Binding-site contacts:
Ligand atom C6 contacts residue SER284 of chain 7.H at 3.5 Å.
Ligand atom O6 contacts residue ASN318 of chain 7.H at 2.6 Å (h-bond).
Ligand atom O6 contacts residue SER284 of chain 7.H at 2.6 Å (h-bond).
Ligand atom C6 contacts residue ASN318 of chain 7.H at 3.2 Å.

Sequence of chain 7.H:
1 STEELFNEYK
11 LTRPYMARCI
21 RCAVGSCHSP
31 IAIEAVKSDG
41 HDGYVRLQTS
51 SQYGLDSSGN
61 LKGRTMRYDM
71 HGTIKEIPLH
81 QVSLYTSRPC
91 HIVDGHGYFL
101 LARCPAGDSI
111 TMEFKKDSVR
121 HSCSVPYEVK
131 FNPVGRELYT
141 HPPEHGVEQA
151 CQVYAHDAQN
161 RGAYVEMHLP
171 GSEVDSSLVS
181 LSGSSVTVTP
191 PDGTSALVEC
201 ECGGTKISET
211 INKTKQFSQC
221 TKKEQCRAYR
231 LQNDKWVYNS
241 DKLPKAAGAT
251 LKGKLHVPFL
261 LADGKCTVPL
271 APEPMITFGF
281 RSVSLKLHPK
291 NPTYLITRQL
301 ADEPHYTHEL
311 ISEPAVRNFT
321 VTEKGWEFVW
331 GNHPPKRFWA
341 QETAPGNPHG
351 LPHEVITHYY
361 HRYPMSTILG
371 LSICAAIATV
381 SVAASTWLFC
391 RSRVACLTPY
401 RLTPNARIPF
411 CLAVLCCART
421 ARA

This small molecule binds to this protein.
Small molecule (SMILES): CC(=O)N[C@@H]1[C@@H](O)[C@H](O)[C@@H](CO)O[C@H]1O